A protein and the small-molecule ligand that binds it are described below.
Small molecule (SMILES): CCCCCCCCCCO[C@@H]1O[C@H](CO)[C@@H](O[C@H]2O[C@H](CO)[C@@H](O)[C@H](O)[C@H]2O)[C@H](O)[C@H]1O

Binding-site contacts:
Ligand atom C25 contacts residue ILE30 of chain 1.O at 4.0 Å (hydrophobic).
Ligand atom C25 contacts residue MET29 of chain 1.O at 4.0 Å (hydrophobic).
Ligand atom C37 contacts residue ILE72 of chain 1.O at 4.2 Å (hydrophobic).
Ligand atom C22 contacts residue LEU75 of chain 1.O at 3.9 Å (hydrophobic).
Ligand atom C18 contacts residue HIS26 of chain 1.O at 3.6 Å.
Ligand atom C28 contacts residue ILE72 of chain 1.O at 4.3 Å (hydrophobic).
Ligand atom C22 contacts residue ILE30 of chain 1.O at 4.3 Å (hydrophobic).
Ligand atom C22 contacts residue HIS26 of chain 1.O at 4.5 Å.
Ligand atom O6 contacts residue ARG82 of chain 1.O at 3.5 Å (salt-bridge).
Ligand atom C43 contacts residue ILE34 of chain 1.O at 4.0 Å (hydrophobic).
Ligand atom C40 contacts residue ILE34 of chain 1.O at 4.1 Å (hydrophobic).
Ligand atom C37 contacts residue LEU33 of chain 1.O at 3.7 Å (hydrophobic).
Ligand atom C31 contacts residue ILE30 of chain 1.O at 3.7 Å (hydrophobic).
Ligand atom C28 contacts residue ILE30 of chain 1.O at 3.9 Å (hydrophobic).
Ligand atom C43 contacts residue LEU37 of chain 1.O at 3.9 Å (hydrophobic).
Ligand atom C11 contacts residue ARG82 of chain 1.O at 4.2 Å.
Ligand atom O16 contacts residue HIS26 of chain 1.O at 3.9 Å.
Ligand atom C19 contacts residue HIS26 of chain 1.O at 3.8 Å.
Ligand atom C34 contacts residue ILE72 of chain 1.O at 4.0 Å (hydrophobic).
Ligand atom C37 contacts residue ILE34 of chain 1.O at 4.0 Å (hydrophobic).
Ligand atom C31 contacts residue LEU33 of chain 1.O at 4.3 Å (hydrophobic).
Ligand atom C43 contacts residue LEU33 of chain 1.O at 3.9 Å (hydrophobic).
Ligand atom C40 contacts residue ILE72 of chain 1.O at 4.1 Å (hydrophobic).
Ligand atom C19 contacts residue MET29 of chain 1.O at 4.2 Å (hydrophobic).

Sequence of chain 1.O:
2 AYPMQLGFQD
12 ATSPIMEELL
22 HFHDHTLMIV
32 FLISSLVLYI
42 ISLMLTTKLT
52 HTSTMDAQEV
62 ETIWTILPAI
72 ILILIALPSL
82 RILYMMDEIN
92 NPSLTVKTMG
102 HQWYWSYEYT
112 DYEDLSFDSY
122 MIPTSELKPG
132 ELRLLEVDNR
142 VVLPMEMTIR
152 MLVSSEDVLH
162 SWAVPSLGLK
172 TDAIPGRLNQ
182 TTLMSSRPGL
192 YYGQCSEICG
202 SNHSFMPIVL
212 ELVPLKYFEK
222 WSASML